This protein binds this small molecule.
Small molecule (SMILES): CC(=O)N[C@@H]1[C@@H](O)[C@H](O)[C@@H](CO)O[C@H]1O

Sequence of chain 53.J:
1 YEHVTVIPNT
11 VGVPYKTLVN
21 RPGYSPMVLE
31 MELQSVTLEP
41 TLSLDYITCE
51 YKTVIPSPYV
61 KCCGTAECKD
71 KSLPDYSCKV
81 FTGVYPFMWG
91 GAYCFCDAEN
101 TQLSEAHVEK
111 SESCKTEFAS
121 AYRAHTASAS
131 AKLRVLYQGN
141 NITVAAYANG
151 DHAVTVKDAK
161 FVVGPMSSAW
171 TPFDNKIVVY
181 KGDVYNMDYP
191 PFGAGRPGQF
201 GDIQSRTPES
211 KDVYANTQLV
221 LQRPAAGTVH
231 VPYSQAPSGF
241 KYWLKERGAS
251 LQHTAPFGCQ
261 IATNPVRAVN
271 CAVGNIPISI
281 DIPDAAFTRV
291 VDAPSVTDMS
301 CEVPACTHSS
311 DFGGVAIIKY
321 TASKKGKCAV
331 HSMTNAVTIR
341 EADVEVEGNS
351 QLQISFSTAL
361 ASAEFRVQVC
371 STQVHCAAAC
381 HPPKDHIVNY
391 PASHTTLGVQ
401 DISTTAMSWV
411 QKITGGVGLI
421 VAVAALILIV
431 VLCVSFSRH

Binding-site contacts:
Ligand atom O5 contacts residue ASN259 of chain 53.K at 2.4 Å (h-bond).
Ligand atom C8 contacts residue THR116 of chain 53.J at 3.8 Å.
Ligand atom C2 contacts residue ASN259 of chain 53.K at 2.5 Å.
Ligand atom C2 contacts residue THR116 of chain 53.J at 3.8 Å.
Ligand atom O6 contacts residue LYS181 of chain 53.J at 4.3 Å.
Ligand atom O4 contacts residue LYS181 of chain 53.J at 4.0 Å.
Ligand atom O3 contacts residue THR116 of chain 53.J at 4.4 Å.
Ligand atom C8 contacts residue ASN259 of chain 53.K at 4.4 Å.
Ligand atom C7 contacts residue ASN259 of chain 53.K at 3.2 Å.
Ligand atom C5 contacts residue LYS181 of chain 53.J at 3.5 Å.
Ligand atom C3 contacts residue ASN259 of chain 53.K at 3.8 Å.
Ligand atom C4 contacts residue ASN259 of chain 53.K at 4.2 Å.
Ligand atom C5 contacts residue ASN259 of chain 53.K at 3.7 Å.
Ligand atom C3 contacts residue LYS181 of chain 53.J at 4.4 Å.
Ligand atom C6 contacts residue LYS181 of chain 53.J at 4.2 Å.
Ligand atom N2 contacts residue ASN259 of chain 53.K at 2.9 Å (h-bond).
Ligand atom C4 contacts residue LYS181 of chain 53.J at 4.2 Å.
Ligand atom C3 contacts residue THR116 of chain 53.J at 4.0 Å.
Ligand atom N2 contacts residue THR116 of chain 53.J at 3.0 Å (h-bond).
Ligand atom C7 contacts residue THR116 of chain 53.J at 3.8 Å.
Ligand atom O5 contacts residue LYS181 of chain 53.J at 4.4 Å.
Ligand atom C1 contacts residue ASN259 of chain 53.K at 1.4 Å.
Ligand atom C1 contacts residue THR116 of chain 53.J at 4.0 Å.
Ligand atom O7 contacts residue ASN259 of chain 53.K at 3.0 Å (h-bond).

Sequence of chain 53.K:
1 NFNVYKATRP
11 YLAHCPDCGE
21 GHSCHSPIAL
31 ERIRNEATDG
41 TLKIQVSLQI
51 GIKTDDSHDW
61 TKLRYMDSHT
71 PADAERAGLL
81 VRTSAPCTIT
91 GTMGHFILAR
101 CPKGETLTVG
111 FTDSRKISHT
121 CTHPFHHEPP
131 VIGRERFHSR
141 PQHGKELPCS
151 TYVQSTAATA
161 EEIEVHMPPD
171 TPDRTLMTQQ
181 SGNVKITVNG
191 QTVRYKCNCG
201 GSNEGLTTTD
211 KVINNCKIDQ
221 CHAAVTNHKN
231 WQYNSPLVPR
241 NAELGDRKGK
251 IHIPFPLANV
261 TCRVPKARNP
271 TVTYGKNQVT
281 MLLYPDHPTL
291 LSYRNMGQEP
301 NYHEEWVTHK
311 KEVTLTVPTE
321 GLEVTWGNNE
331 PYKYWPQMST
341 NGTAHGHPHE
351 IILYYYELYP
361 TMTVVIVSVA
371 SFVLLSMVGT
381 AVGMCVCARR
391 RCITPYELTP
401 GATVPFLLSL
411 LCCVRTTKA